Binding-site contacts:
Ligand atom CZ contacts residue GLU100 of chain 1.A at 3.6 Å.
Ligand atom O1 contacts residue CYS102 of chain 1.A at 3.1 Å (h-bond).
Ligand atom O contacts residue TYR72 of chain 1.A at 3.5 Å.
Ligand atom O contacts residue ARG71 of chain 1.A at 3.1 Å (salt-bridge).
Ligand atom CB contacts residue GLU145 of chain 1.A at 3.6 Å.
Ligand atom CD1 contacts residue VAL48 of chain 1.A at 3.5 Å (hydrophobic).
Ligand atom O contacts residue VAL48 of chain 1.A at 2.9 Å (h-bond).
Ligand atom O1 contacts residue HIS144 of chain 1.A at 3.3 Å (h-bond).
Ligand atom O contacts residue GLY47 of chain 1.A at 3.2 Å.
Ligand atom C1 contacts residue GLU145 of chain 1.A at 3.6 Å.
Ligand atom CD2 contacts residue HIS144 of chain 1.A at 3.5 Å.
Ligand atom O1 contacts residue ZN1 of chain 1.E at 1.9 Å.
Ligand atom C1 contacts residue ZN1 of chain 1.E at 2.7 Å.
Ligand atom O2 contacts residue HIS148 of chain 1.A at 2.5 Å.
Ligand atom OXT contacts residue CYS102 of chain 1.A at 3.5 Å (h-bond).
Ligand atom N2 contacts residue GLN54 of chain 1.A at 3.3 Å (h-bond).
Ligand atom O2 contacts residue HIS144 of chain 1.A at 3.3 Å (h-bond).
Ligand atom N2 contacts residue HIS148 of chain 1.A at 3.7 Å.
Ligand atom C1 contacts residue HIS144 of chain 1.A at 3.5 Å.
Ligand atom OXT contacts residue TYR72 of chain 1.A at 2.6 Å (h-bond).
Ligand atom OXT contacts residue ARG71 of chain 1.A at 2.8 Å (salt-bridge).
Ligand atom O1 contacts residue GLN54 of chain 1.A at 3.1 Å (h-bond).
Ligand atom CE2 contacts residue GLU100 of chain 1.A at 3.7 Å.
Ligand atom OXT contacts residue GLY101 of chain 1.A at 3.4 Å.
Ligand atom CE1 contacts residue PHE137 of chain 1.A at 3.7 Å (hydrophobic).
Ligand atom N2 contacts residue GLU145 of chain 1.A at 2.6 Å (salt-bridge).
Ligand atom C contacts residue ARG71 of chain 1.A at 3.4 Å.
Ligand atom N contacts residue GLY49 of chain 1.A at 3.3 Å (h-bond).
Ligand atom O2 contacts residue ZN1 of chain 1.E at 2.4 Å.
Ligand atom N2 contacts residue HIS144 of chain 1.A at 3.4 Å (h-bond).
Ligand atom O1 contacts residue LEU103 of chain 1.A at 3.0 Å (h-bond).
Ligand atom N2 contacts residue ZN1 of chain 1.E at 2.8 Å.
Ligand atom O2 contacts residue GLU145 of chain 1.A at 2.8 Å (salt-bridge).
Ligand atom CD1 contacts residue TYR72 of chain 1.A at 3.2 Å (hydrophobic).
Ligand atom N2 contacts residue GLY49 of chain 1.A at 3.8 Å.
Ligand atom C contacts residue TYR72 of chain 1.A at 3.6 Å (hydrophobic).
Ligand atom O2 contacts residue GLN54 of chain 1.A at 2.6 Å (h-bond).
Ligand atom CE1 contacts residue TYR72 of chain 1.A at 3.5 Å (hydrophobic).
Ligand atom O1 contacts residue HIS148 of chain 1.A at 3.7 Å.
Ligand atom C1 contacts residue GLN54 of chain 1.A at 3.6 Å.

This small molecule binds to this protein.
Small molecule (SMILES): O=C(NO)N[C@@H](Cc1ccccc1)C(=O)O

Sequence of chain 1.A:
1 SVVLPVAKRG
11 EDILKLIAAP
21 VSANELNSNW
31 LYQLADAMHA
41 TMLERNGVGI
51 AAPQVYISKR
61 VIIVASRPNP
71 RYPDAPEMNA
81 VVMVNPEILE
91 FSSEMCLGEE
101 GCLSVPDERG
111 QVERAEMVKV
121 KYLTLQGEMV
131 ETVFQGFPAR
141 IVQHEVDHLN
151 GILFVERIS